Sequence of chain 1.A:
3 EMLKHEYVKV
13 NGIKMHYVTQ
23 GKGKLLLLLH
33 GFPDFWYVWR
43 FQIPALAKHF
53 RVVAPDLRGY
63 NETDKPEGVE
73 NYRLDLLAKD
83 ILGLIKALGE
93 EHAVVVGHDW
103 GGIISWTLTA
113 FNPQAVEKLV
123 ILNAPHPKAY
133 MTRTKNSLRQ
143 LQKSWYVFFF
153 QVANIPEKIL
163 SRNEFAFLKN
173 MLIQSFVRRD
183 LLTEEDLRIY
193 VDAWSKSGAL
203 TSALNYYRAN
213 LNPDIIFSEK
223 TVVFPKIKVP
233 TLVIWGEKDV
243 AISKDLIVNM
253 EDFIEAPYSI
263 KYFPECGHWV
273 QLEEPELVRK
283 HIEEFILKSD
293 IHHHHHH

Binding-site contacts:
Ligand atom C9 contacts residue ILE105 of chain 1.A at 3.8 Å (hydrophobic).
Ligand atom C3 contacts residue ASP101 of chain 1.A at 3.8 Å.
Ligand atom C2 contacts residue ILE105 of chain 1.A at 4.0 Å (hydrophobic).
Ligand atom CL1 contacts residue ALA126 of chain 1.A at 4.0 Å.
Ligand atom O11 contacts residue TYR148 of chain 1.A at 2.7 Å (h-bond).
Ligand atom C4 contacts residue TYR148 of chain 1.A at 3.4 Å (hydrophobic).
Ligand atom C5 contacts residue TYR148 of chain 1.A at 3.8 Å (hydrophobic).
Ligand atom O11 contacts residue ASP101 of chain 1.A at 4.5 Å.
Ligand atom C8 contacts residue ILE105 of chain 1.A at 3.7 Å (hydrophobic).
Ligand atom C10 contacts residue TYR148 of chain 1.A at 3.4 Å (hydrophobic).
Ligand atom C4 contacts residue ASP101 of chain 1.A at 4.2 Å.
Ligand atom C7 contacts residue LEU213 of chain 1.A at 3.7 Å (hydrophobic).
Ligand atom CL1 contacts residue PRO127 of chain 1.A at 3.7 Å.
Ligand atom C2 contacts residue TRP102 of chain 1.A at 4.0 Å (hydrophobic).
Ligand atom C5 contacts residue ILE244 of chain 1.A at 4.3 Å (hydrophobic).
Ligand atom CL1 contacts residue ASN125 of chain 1.A at 4.1 Å.
Ligand atom CL1 contacts residue ASP101 of chain 1.A at 3.5 Å.
Ligand atom C10 contacts residue ILE244 of chain 1.A at 4.0 Å (hydrophobic).
Ligand atom C10 contacts residue HIS270 of chain 1.A at 3.8 Å.
Ligand atom C8 contacts residue LEU213 of chain 1.A at 3.4 Å (hydrophobic).
Ligand atom CL1 contacts residue TRP102 of chain 1.A at 4.0 Å.
Ligand atom C6 contacts residue LEU213 of chain 1.A at 4.3 Å (hydrophobic).
Ligand atom C7 contacts residue ILE105 of chain 1.A at 3.7 Å (hydrophobic).
Ligand atom C1 contacts residue ILE105 of chain 1.A at 3.9 Å (hydrophobic).
Ligand atom C10 contacts residue ASP101 of chain 1.A at 3.6 Å.
Ligand atom C1 contacts residue LEU213 of chain 1.A at 4.5 Å (hydrophobic).
Ligand atom C3 contacts residue TRP102 of chain 1.A at 4.2 Å (hydrophobic).
Ligand atom C9 contacts residue TYR132 of chain 1.A at 3.5 Å (hydrophobic).
Ligand atom C5 contacts residue TYR132 of chain 1.A at 4.5 Å (hydrophobic).
Ligand atom C8 contacts residue TRP102 of chain 1.A at 3.4 Å (hydrophobic).
Ligand atom C6 contacts residue TYR132 of chain 1.A at 3.9 Å (hydrophobic).
Ligand atom C9 contacts residue PRO127 of chain 1.A at 4.5 Å (hydrophobic).
Ligand atom CL1 contacts residue ILE105 of chain 1.A at 4.2 Å.
Ligand atom O11 contacts residue TYR209 of chain 1.A at 3.9 Å.
Ligand atom C10 contacts residue ALA243 of chain 1.A at 3.7 Å (hydrophobic).
Ligand atom C9 contacts residue LEU213 of chain 1.A at 3.9 Å (hydrophobic).
Ligand atom CL1 contacts residue ILE244 of chain 1.A at 4.2 Å.

The protein below binds the small molecule below.
Small molecule (SMILES): C=C(C)[C@@H]1CC[C@](C)(O)[C@@H](Cl)C1